The protein below binds the small molecule below.
Small molecule (SMILES): C[C@H](N)C(=O)N[C@@H](CCC(=O)O)C(=O)N[C@@H](Cc1ccccc1)C(=O)N[C@@H](CCCN=C(N)N)C(=O)N[C@@H](CC1=NC=NC1)C(=O)N[C@@H](CC(=O)O)C(=O)N[C@H](C=O)CO

Sequence of chain 1.A:
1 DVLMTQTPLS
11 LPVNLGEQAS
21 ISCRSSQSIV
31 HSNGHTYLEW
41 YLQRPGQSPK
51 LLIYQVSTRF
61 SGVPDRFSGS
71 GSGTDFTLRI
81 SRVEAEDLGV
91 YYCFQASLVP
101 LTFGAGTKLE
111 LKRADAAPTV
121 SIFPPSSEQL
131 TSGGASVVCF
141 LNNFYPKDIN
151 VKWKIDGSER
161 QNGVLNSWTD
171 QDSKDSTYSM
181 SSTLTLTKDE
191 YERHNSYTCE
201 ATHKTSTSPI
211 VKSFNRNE

Sequence of chain 1.B:
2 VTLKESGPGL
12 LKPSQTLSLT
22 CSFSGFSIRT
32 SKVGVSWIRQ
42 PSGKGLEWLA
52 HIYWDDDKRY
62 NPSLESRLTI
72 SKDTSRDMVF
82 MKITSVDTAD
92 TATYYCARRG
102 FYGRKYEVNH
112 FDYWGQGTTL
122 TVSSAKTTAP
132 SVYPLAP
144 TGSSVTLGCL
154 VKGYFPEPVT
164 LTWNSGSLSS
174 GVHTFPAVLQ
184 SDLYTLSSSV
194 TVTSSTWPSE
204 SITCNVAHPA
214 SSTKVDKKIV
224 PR

Binding-site contacts:
Ligand atom NH1 contacts residue ASP58 of chain 1.B at 2.9 Å (salt-bridge).
Ligand atom NH2 contacts residue ASP56 of chain 1.B at 3.0 Å (salt-bridge).
Ligand atom N contacts residue SER97 of chain 1.A at 2.9 Å (h-bond).
Ligand atom CE1 contacts residue TYR54 of chain 1.B at 3.1 Å (hydrophobic).
Ligand atom O contacts residue HIS31 of chain 1.A at 2.8 Å.
Ligand atom CD contacts residue ASP58 of chain 1.B at 3.5 Å.
Ligand atom CB contacts residue ALA96 of chain 1.A at 3.5 Å (hydrophobic).
Ligand atom CD1 contacts residue TYR54 of chain 1.B at 3.3 Å (hydrophobic).
Ligand atom OE1 contacts residue SER32 of chain 1.A at 2.6 Å (h-bond).
Ligand atom O contacts residue TYR107 of chain 1.B at 3.3 Å.
Ligand atom OE1 contacts residue HIS31 of chain 1.A at 3.4 Å (h-bond).
Ligand atom O contacts residue LEU98 of chain 1.A at 3.5 Å.
Ligand atom CA contacts residue TYR54 of chain 1.B at 3.4 Å (hydrophobic).
Ligand atom CZ contacts residue ASP56 of chain 1.B at 3.5 Å.
Ligand atom CE1 contacts residue ALA96 of chain 1.A at 2.9 Å (hydrophobic).
Ligand atom OE2 contacts residue SER32 of chain 1.A at 2.8 Å (h-bond).
Ligand atom CD2 contacts residue ALA96 of chain 1.A at 3.5 Å (hydrophobic).
Ligand atom O contacts residue TYR54 of chain 1.B at 2.7 Å (h-bond).
Ligand atom CE1 contacts residue TYR37 of chain 1.A at 3.4 Å (hydrophobic).
Ligand atom CD2 contacts residue TYR37 of chain 1.A at 3.5 Å (hydrophobic).
Ligand atom CG contacts residue TYR54 of chain 1.B at 3.5 Å (hydrophobic).
Ligand atom CB contacts residue SER97 of chain 1.A at 3.5 Å.
Ligand atom CB contacts residue ARG60 of chain 1.B at 3.6 Å.
Ligand atom CD2 contacts residue ASN110 of chain 1.B at 3.0 Å.
Ligand atom NE2 contacts residue TYR37 of chain 1.A at 3.4 Å.
Ligand atom N contacts residue TYR54 of chain 1.B at 3.1 Å (h-bond).
Ligand atom O contacts residue VAL99 of chain 1.A at 2.7 Å (h-bond).
Ligand atom NE2 contacts residue ALA96 of chain 1.A at 3.6 Å (h-bond).
Ligand atom CD contacts residue SER32 of chain 1.A at 3.4 Å.
Ligand atom CA contacts residue SER97 of chain 1.A at 3.3 Å.
Ligand atom O contacts residue GLU108 of chain 1.B at 3.1 Å (salt-bridge).
Ligand atom CB contacts residue TYR54 of chain 1.B at 3.2 Å (hydrophobic).
Ligand atom ND1 contacts residue TYR37 of chain 1.A at 3.4 Å.
Ligand atom NH1 contacts residue ASP56 of chain 1.B at 3.0 Å (salt-bridge).
Ligand atom CG contacts residue TYR37 of chain 1.A at 3.5 Å (hydrophobic).
Ligand atom CE2 contacts residue TYR54 of chain 1.B at 3.5 Å (hydrophobic).
Ligand atom CZ contacts residue TYR54 of chain 1.B at 3.3 Å (hydrophobic).
Ligand atom CZ contacts residue HIS52 of chain 1.B at 3.4 Å.
Ligand atom C contacts residue TYR54 of chain 1.B at 3.4 Å (hydrophobic).
Ligand atom NE2 contacts residue ASN110 of chain 1.B at 3.5 Å (h-bond).